Sequence of chain 22.A:
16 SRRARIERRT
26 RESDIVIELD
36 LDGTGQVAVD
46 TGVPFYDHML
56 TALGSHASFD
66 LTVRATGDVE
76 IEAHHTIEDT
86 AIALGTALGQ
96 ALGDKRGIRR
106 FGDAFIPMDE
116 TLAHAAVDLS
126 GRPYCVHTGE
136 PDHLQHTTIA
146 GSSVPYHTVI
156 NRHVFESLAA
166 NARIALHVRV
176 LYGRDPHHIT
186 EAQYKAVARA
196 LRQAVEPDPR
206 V

Binding-site contacts:
Ligand atom C1 contacts residue GLU83 of chain 5.A at 4.1 Å.
Ligand atom C1 contacts residue GLU186 of chain 22.A at 4.0 Å.
Ligand atom N6 contacts residue GLU27 of chain 5.A at 4.3 Å.
Ligand atom N2 contacts residue HIS79 of chain 5.A at 3.1 Å (h-bond).
Ligand atom C1 contacts residue MN1 of chain 5.B at 3.2 Å.
Ligand atom N6 contacts residue HIS80 of chain 5.A at 4.0 Å.
Ligand atom C1 contacts residue MN1 of chain 22.C at 3.3 Å.
Ligand atom N2 contacts residue GLU83 of chain 5.A at 3.1 Å (salt-bridge).
Ligand atom C1 contacts residue HIS80 of chain 5.A at 3.7 Å.
Ligand atom C4 contacts residue MN1 of chain 5.B at 3.9 Å.
Ligand atom C4 contacts residue ARG127 of chain 19.A at 3.3 Å.
Ligand atom N10 contacts residue MET113 of chain 22.A at 3.5 Å.
Ligand atom N2 contacts residue HIS183 of chain 22.A at 3.5 Å (h-bond).
Ligand atom C1 contacts residue HIS79 of chain 5.A at 3.1 Å.
Ligand atom N11 contacts residue MN1 of chain 22.C at 2.2 Å.
Ligand atom N10 contacts residue GLU186 of chain 22.A at 3.9 Å.
Ligand atom N6 contacts residue ASP84 of chain 5.A at 4.1 Å.
Ligand atom C1 contacts residue MET113 of chain 22.A at 3.5 Å (hydrophobic).
Ligand atom N2 contacts residue MET113 of chain 22.A at 3.5 Å.
Ligand atom C5 contacts residue ARG127 of chain 19.A at 3.5 Å.
Ligand atom C3 contacts residue GLU83 of chain 5.A at 3.5 Å.
Ligand atom O9 contacts residue ARG127 of chain 19.A at 3.0 Å (salt-bridge).
Ligand atom C4 contacts residue GLU83 of chain 5.A at 3.4 Å.
Ligand atom C1 contacts residue HIS182 of chain 22.A at 3.5 Å.
Ligand atom N10 contacts residue HIS80 of chain 5.A at 3.4 Å (h-bond).
Ligand atom N11 contacts residue MET113 of chain 22.A at 3.5 Å.
Ligand atom C3 contacts residue MET113 of chain 22.A at 3.5 Å (hydrophobic).
Ligand atom N2 contacts residue HIS80 of chain 5.A at 4.3 Å.
Ligand atom O9 contacts residue MET113 of chain 22.A at 4.3 Å.
Ligand atom C4 contacts residue MET113 of chain 22.A at 4.3 Å (hydrophobic).
Ligand atom C3 contacts residue HIS80 of chain 5.A at 4.2 Å.
Ligand atom N11 contacts residue HIS182 of chain 22.A at 3.1 Å (h-bond).
Ligand atom C3 contacts residue MN1 of chain 5.B at 3.4 Å.
Ligand atom N10 contacts residue MN1 of chain 22.C at 3.1 Å.
Ligand atom N11 contacts residue HIS80 of chain 5.A at 3.0 Å (h-bond).
Ligand atom N2 contacts residue MN1 of chain 5.B at 2.3 Å.
Ligand atom C7 contacts residue ARG127 of chain 19.A at 3.7 Å.
Ligand atom N11 contacts residue GLU186 of chain 22.A at 3.1 Å (salt-bridge).
Ligand atom C1 contacts residue HIS183 of chain 22.A at 3.7 Å.
Ligand atom C3 contacts residue MN1 of chain 22.C at 4.3 Å.

Sequence of chain 5.A:
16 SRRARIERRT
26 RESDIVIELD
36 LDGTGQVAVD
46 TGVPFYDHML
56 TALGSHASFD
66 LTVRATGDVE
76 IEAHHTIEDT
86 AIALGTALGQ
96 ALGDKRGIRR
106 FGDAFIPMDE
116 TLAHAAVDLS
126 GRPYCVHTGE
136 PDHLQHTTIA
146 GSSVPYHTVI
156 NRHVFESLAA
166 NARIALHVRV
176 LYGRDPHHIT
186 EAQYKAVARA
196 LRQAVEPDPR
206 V

The protein below binds the small molecule below.
Small molecule (SMILES): N[C@@H](Cc1nnc[nH]1)C(=O)O

Sequence of chain 19.A:
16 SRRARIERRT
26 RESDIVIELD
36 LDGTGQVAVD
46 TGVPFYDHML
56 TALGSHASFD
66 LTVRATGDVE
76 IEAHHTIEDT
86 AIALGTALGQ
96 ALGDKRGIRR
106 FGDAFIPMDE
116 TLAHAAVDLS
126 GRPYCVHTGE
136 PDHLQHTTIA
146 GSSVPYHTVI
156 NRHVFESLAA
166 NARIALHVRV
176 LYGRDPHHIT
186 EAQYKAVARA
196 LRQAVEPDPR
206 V